Binding-site contacts:
Ligand atom O2 contacts residue LYS110 of chain 1.A at 2.8 Å (salt-bridge).
Ligand atom C2 contacts residue GLY24 of chain 1.A at 3.2 Å.
Ligand atom OP2 contacts residue LYS57 of chain 1.A at 3.2 Å (salt-bridge).
Ligand atom N1 contacts residue ILE47 of chain 1.A at 2.9 Å (h-bond).
Ligand atom C5' contacts residue LEU117 of chain 1.A at 3.5 Å (hydrophobic).
Ligand atom N9 contacts residue LEU27 of chain 1.A at 3.4 Å.
Ligand atom C2' contacts residue LEU114 of chain 1.A at 3.4 Å (hydrophobic).
Ligand atom N3 contacts residue ARG48 of chain 1.A at 3.2 Å (salt-bridge).
Ligand atom O4 contacts residue ASN107 of chain 1.A at 2.5 Å (h-bond).
Ligand atom O2 contacts residue PRO29 of chain 1.A at 3.4 Å (h-bond).
Ligand atom O4' contacts residue LEU27 of chain 1.A at 3.3 Å.
Ligand atom O2 contacts residue GLN113 of chain 1.A at 3.4 Å.
Ligand atom N3 contacts residue LEU34 of chain 1.A at 3.3 Å.
Ligand atom O2 contacts residue LYS110 of chain 1.A at 3.4 Å.
Ligand atom N7 contacts residue ARG125 of chain 1.A at 3.2 Å (salt-bridge).
Ligand atom OP2 contacts residue LYS44 of chain 1.A at 3.1 Å.
Ligand atom O2 contacts residue GLY28 of chain 1.A at 3.2 Å.
Ligand atom O2' contacts residue PRO63 of chain 1.A at 3.3 Å.
Ligand atom O4 contacts residue GLY105 of chain 1.A at 3.2 Å.
Ligand atom N3 contacts residue LEU114 of chain 1.A at 3.4 Å (h-bond).
Ligand atom N6 contacts residue ILE47 of chain 1.A at 3.0 Å (h-bond).
Ligand atom O2 contacts residue ARG48 of chain 1.A at 2.9 Å (salt-bridge).
Ligand atom O3' contacts residue ARG35 of chain 1.A at 3.2 Å (salt-bridge).
Ligand atom N3 contacts residue GLY24 of chain 1.A at 3.2 Å (h-bond).
Ligand atom O4 contacts residue LYS110 of chain 1.A at 3.3 Å.
Ligand atom O4 contacts residue GLN106 of chain 1.A at 3.2 Å (h-bond).
Ligand atom C2 contacts residue LEU34 of chain 1.A at 3.3 Å (hydrophobic).
Ligand atom O4' contacts residue GLY31 of chain 1.A at 3.4 Å.
Ligand atom O2' contacts residue ARG35 of chain 1.A at 2.6 Å (salt-bridge).
Ligand atom C5 contacts residue GLY105 of chain 1.A at 3.3 Å.
Ligand atom N3 contacts residue GLN113 of chain 1.A at 2.8 Å (h-bond).
Ligand atom O4' contacts residue ARG125 of chain 1.A at 3.0 Å (salt-bridge).
Ligand atom OP1 contacts residue ARG30 of chain 1.A at 2.7 Å (salt-bridge).
Ligand atom O4' contacts residue LEU117 of chain 1.A at 3.4 Å.
Ligand atom O2' contacts residue GLY28 of chain 1.A at 3.0 Å (h-bond).
Ligand atom O5' contacts residue ARG125 of chain 1.A at 3.1 Å (salt-bridge).
Ligand atom N6 contacts residue ARG125 of chain 1.A at 2.8 Å (salt-bridge).
Ligand atom C2 contacts residue LYS54 of chain 1.A at 3.4 Å.
Ligand atom O2' contacts residue LEU114 of chain 1.A at 2.7 Å (h-bond).
Ligand atom C4 contacts residue LEU27 of chain 1.A at 3.5 Å (hydrophobic).

Sequence of chain 6.A:
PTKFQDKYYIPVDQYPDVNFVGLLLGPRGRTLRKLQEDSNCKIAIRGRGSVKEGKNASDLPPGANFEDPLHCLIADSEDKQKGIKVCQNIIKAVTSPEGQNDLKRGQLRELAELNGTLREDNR

The small molecule below binds the protein below.
Small molecule (SMILES): Nc1ccn([C@@H]2O[C@H](CO[P](=O)(O)O[C@H]3[C@@H](O)[C@H](n4cnc5c(N)ncnc54)O[C@@H]3CO[P](=O)(O)O[C@H]3[C@@H](O)[C@H](n4cnc5c(N)ncnc54)O[C@@H]3CO[P](=O)(O)O[C@H]3[C@@H](O)[C@H](n4ccc(=O)[nH]c4=O)O[C@@H]3CO[P](=O)(O)O[C@H]3[C@@H](O)[C@H](n4ccc(N)nc4=O)O[C@@H]3CO[P](=O)(O)O[C@H]3[C@@H](O)[C@H](n4cnc5c(N)ncnc54)O[C@@H]3CO[P](=O)(O)O[C@H]3[C@@H](O)[C@H](n4ccc(=O)[nH]c4=O)O[C@@H]3COP(=O)(O)O)[C@@H](OP(=O)(O)O)[C@H]2O)c(=O)n1

Sequence of chain 1.A:
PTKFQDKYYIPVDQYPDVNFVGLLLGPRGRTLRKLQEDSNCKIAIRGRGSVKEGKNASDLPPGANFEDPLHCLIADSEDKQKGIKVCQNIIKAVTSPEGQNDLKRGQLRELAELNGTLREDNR